A small-molecule ligand and the protein it binds are described below.
Small molecule (SMILES): Nc1ncnc2c1ncn2[C@H]1C[C@H](O)[C@@H](CO[P](=O)(O)O[P](=O)(O)OP(=O)(O)O)O1

Binding-site contacts:
Ligand atom N1 contacts residue VAL160 of chain 1.O at 3.5 Å.
Ligand atom O3' contacts residue LYS363 of chain 1.O at 3.3 Å.
Ligand atom N7 contacts residue THR197 of chain 1.O at 3.4 Å (h-bond).
Ligand atom O2G contacts residue GLY192 of chain 1.O at 3.3 Å (h-bond).
Ligand atom O2B contacts residue GLY192 of chain 1.O at 3.5 Å.
Ligand atom C2 contacts residue GLN159 of chain 1.O at 3.2 Å.
Ligand atom O2G contacts residue ARG149 of chain 1.O at 2.8 Å (salt-bridge).
Ligand atom O1G contacts residue LYS195 of chain 1.O at 3.1 Å (salt-bridge).
Ligand atom PB contacts residue GLY194 of chain 1.O at 3.6 Å.
Ligand atom O2B contacts residue GLY194 of chain 1.O at 2.3 Å (h-bond).
Ligand atom PG contacts residue LYS195 of chain 1.O at 3.5 Å.
Ligand atom O2B contacts residue LEU193 of chain 1.O at 2.5 Å (h-bond).
Ligand atom O3B contacts residue LYS195 of chain 1.O at 2.9 Å (salt-bridge).
Ligand atom O1A contacts residue GLY194 of chain 1.O at 3.3 Å.
Ligand atom C8 contacts residue PRO359 of chain 1.O at 3.5 Å (hydrophobic).
Ligand atom O1B contacts residue THR196 of chain 1.O at 2.7 Å (h-bond).
Ligand atom PB contacts residue LYS195 of chain 1.O at 3.4 Å.
Ligand atom N1 contacts residue GLN159 of chain 1.O at 3.5 Å (h-bond).
Ligand atom PG contacts residue ARG297 of chain 1.O at 3.5 Å.
Ligand atom PG contacts residue ARG149 of chain 1.O at 3.2 Å.
Ligand atom O2G contacts residue ARG297 of chain 1.O at 3.1 Å (salt-bridge).
Ligand atom PA contacts residue THR196 of chain 1.O at 3.2 Å.
Ligand atom O2A contacts residue THR196 of chain 1.O at 2.8 Å (h-bond).
Ligand atom O3G contacts residue THR196 of chain 1.O at 3.5 Å.
Ligand atom O3B contacts residue GLY192 of chain 1.O at 3.1 Å (h-bond).
Ligand atom O3A contacts residue GLY192 of chain 1.O at 3.5 Å.
Ligand atom N6 contacts residue VAL161 of chain 1.O at 3.1 Å (h-bond).
Ligand atom N6 contacts residue LEU163 of chain 1.O at 3.4 Å.
Ligand atom O1B contacts residue LYS195 of chain 1.O at 3.1 Å (salt-bridge).
Ligand atom O1A contacts residue THR196 of chain 1.O at 2.7 Å (h-bond).
Ligand atom O1G contacts residue ARG149 of chain 1.O at 3.5 Å (salt-bridge).
Ligand atom O3G contacts residue ARG149 of chain 1.O at 3.2 Å (salt-bridge).
Ligand atom O1A contacts residue THR197 of chain 1.O at 3.2 Å (h-bond).
Ligand atom O4' contacts residue PRO359 of chain 1.O at 3.5 Å.
Ligand atom C8 contacts residue THR197 of chain 1.O at 3.5 Å.
Ligand atom O1G contacts residue ARG297 of chain 1.O at 2.8 Å (salt-bridge).
Ligand atom N1 contacts residue VAL161 of chain 1.O at 3.0 Å (h-bond).
Ligand atom O2B contacts residue LYS195 of chain 1.O at 2.8 Å (salt-bridge).
Ligand atom N9 contacts residue PRO359 of chain 1.O at 3.4 Å.
Ligand atom O1A contacts residue LYS195 of chain 1.O at 3.4 Å (salt-bridge).

Sequence of chain 1.O:
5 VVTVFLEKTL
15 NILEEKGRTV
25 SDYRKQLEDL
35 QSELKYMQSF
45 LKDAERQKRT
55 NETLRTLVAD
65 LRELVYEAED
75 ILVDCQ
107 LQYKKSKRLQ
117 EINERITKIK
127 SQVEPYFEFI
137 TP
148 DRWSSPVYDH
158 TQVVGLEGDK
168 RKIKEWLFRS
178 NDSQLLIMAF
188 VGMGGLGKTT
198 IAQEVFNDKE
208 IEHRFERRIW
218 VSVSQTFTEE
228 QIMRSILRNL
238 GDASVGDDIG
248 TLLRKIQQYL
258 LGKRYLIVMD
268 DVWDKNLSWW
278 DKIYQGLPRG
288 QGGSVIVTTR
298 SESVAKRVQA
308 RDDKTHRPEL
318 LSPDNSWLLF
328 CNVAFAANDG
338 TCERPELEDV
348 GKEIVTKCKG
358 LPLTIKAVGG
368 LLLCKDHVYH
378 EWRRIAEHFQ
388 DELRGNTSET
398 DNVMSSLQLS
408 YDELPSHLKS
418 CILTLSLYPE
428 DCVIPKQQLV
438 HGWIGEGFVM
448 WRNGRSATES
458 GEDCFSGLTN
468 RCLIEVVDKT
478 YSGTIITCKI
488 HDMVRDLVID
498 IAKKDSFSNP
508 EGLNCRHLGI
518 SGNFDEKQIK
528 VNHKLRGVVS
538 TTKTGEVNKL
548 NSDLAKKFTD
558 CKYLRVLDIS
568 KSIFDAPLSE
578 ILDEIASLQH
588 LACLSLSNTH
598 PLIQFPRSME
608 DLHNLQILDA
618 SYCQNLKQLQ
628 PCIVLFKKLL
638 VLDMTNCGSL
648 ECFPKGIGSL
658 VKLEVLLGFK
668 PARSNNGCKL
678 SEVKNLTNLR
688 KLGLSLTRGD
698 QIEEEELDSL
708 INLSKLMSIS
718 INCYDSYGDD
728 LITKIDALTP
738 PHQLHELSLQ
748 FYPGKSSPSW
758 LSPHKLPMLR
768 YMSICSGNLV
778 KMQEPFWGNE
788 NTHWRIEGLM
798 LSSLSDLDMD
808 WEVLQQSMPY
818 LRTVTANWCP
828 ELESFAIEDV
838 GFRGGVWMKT